This protein binds this small molecule.
Small molecule (SMILES): Cc1cc(CCCCCOc2ccc(C3=N[C@@H](C)CO3)cc2)on1

Sequence of chain 18.C:
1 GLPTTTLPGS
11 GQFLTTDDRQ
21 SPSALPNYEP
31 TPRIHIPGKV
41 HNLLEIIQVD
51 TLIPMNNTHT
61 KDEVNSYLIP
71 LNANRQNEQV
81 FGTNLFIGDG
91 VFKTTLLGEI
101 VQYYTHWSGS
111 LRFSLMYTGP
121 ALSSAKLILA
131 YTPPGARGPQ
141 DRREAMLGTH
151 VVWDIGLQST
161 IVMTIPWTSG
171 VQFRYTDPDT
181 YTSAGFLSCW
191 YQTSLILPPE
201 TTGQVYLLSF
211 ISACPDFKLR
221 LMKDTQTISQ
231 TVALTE

Sequence of chain 17.C:
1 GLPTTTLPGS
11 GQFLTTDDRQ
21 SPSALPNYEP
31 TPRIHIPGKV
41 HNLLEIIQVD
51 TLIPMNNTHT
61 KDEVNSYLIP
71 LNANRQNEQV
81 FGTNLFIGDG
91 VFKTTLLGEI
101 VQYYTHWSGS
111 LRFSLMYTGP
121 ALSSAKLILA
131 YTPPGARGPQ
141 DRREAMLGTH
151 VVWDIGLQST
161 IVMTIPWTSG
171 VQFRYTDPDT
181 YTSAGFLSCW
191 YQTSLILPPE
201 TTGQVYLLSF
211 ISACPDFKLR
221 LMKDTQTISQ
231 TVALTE

Sequence of chain 17.A:
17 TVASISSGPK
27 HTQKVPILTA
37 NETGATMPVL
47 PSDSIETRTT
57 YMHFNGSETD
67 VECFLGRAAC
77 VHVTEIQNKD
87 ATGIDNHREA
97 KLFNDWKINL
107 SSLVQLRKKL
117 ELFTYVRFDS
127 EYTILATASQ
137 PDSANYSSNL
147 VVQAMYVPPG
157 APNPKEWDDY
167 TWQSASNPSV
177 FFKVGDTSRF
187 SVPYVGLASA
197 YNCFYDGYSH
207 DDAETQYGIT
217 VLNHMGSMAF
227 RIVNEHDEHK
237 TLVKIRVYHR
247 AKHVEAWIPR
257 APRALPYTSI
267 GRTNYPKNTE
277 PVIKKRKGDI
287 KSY

Binding-site contacts:
Ligand atom C5C contacts residue VAL191 of chain 17.A at 3.7 Å (hydrophobic).
Ligand atom C4B contacts residue TYR152 of chain 17.A at 4.0 Å (hydrophobic).
Ligand atom CM1 contacts residue SER175 of chain 17.A at 3.9 Å.
Ligand atom C5A contacts residue PHE186 of chain 17.A at 3.7 Å (hydrophobic).
Ligand atom C4C contacts residue VAL191 of chain 17.A at 3.3 Å (hydrophobic).
Ligand atom N3A contacts residue ALA24 of chain 17.C at 3.9 Å.
Ligand atom C1B contacts residue TYR128 of chain 17.A at 3.7 Å (hydrophobic).
Ligand atom C2B contacts residue VAL188 of chain 17.A at 3.3 Å (hydrophobic).
Ligand atom CM1 contacts residue PRO174 of chain 17.A at 3.8 Å (hydrophobic).
Ligand atom C2A contacts residue TYR152 of chain 17.A at 3.8 Å (hydrophobic).
Ligand atom C1B contacts residue VAL188 of chain 17.A at 3.7 Å (hydrophobic).
Ligand atom O1A contacts residue PHE186 of chain 17.A at 3.2 Å.
Ligand atom C4B contacts residue PHE186 of chain 17.A at 3.9 Å (hydrophobic).
Ligand atom C2A contacts residue PHE186 of chain 17.A at 3.6 Å (hydrophobic).
Ligand atom C1B contacts residue ILE104 of chain 17.A at 4.0 Å (hydrophobic).
Ligand atom C5A contacts residue VAL176 of chain 17.A at 3.8 Å (hydrophobic).
Ligand atom C5B contacts residue MET224 of chain 17.A at 3.2 Å (hydrophobic).
Ligand atom C4 contacts residue PHE124 of chain 17.A at 3.9 Å (hydrophobic).
Ligand atom C6B contacts residue TYR128 of chain 17.A at 3.4 Å (hydrophobic).
Ligand atom CM1 contacts residue VAL176 of chain 17.A at 3.4 Å (hydrophobic).
Ligand atom C4 contacts residue LEU106 of chain 17.A at 3.6 Å (hydrophobic).
Ligand atom C4 contacts residue TYR197 of chain 17.A at 3.9 Å (hydrophobic).
Ligand atom C3 contacts residue ASN219 of chain 17.A at 3.9 Å.
Ligand atom C3C contacts residue TYR128 of chain 17.A at 3.3 Å (hydrophobic).
Ligand atom N2 contacts residue ASN219 of chain 17.A at 3.0 Å (h-bond).
Ligand atom N3A contacts residue PRO174 of chain 17.A at 3.9 Å.
Ligand atom C6B contacts residue ILE104 of chain 17.A at 3.6 Å (hydrophobic).
Ligand atom C1C contacts residue LEU106 of chain 17.A at 3.6 Å (hydrophobic).
Ligand atom O1 contacts residue ASN219 of chain 17.A at 3.9 Å.
Ligand atom C6B contacts residue MET224 of chain 17.A at 3.6 Å (hydrophobic).
Ligand atom C3B contacts residue TYR152 of chain 17.A at 3.6 Å (hydrophobic).
Ligand atom C2C contacts residue TYR197 of chain 17.A at 3.8 Å (hydrophobic).
Ligand atom C4A contacts residue PRO174 of chain 17.A at 3.4 Å (hydrophobic).
Ligand atom C4C contacts residue TYR197 of chain 17.A at 4.0 Å (hydrophobic).
Ligand atom O1B contacts residue TYR128 of chain 17.A at 3.4 Å (h-bond).
Ligand atom C5B contacts residue PHE186 of chain 17.A at 3.9 Å (hydrophobic).
Ligand atom N3A contacts residue TYR152 of chain 17.A at 3.6 Å.
Ligand atom C5 contacts residue LEU106 of chain 17.A at 3.8 Å (hydrophobic).
Ligand atom CM1 contacts residue LEU14 of chain 18.C at 3.3 Å (hydrophobic).
Ligand atom C3B contacts residue VAL188 of chain 17.A at 3.5 Å (hydrophobic).